Sequence of chain 1.F:
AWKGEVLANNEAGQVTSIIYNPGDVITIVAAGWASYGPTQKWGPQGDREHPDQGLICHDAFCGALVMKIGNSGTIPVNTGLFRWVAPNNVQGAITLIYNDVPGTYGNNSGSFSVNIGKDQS

Binding-site contacts:
Ligand atom C4 contacts residue THR105 of chain 1.F at 3.6 Å.
Ligand atom C1 contacts residue PHB1 of chain 1.CA at 1.4 Å.
Ligand atom C5 contacts residue HIS51 of chain 1.F at 4.0 Å.
Ligand atom O3 contacts residue THR105 of chain 1.F at 3.2 Å.
Ligand atom C6 contacts residue VAL102 of chain 1.F at 3.5 Å (hydrophobic).
Ligand atom O5 contacts residue PHB1 of chain 1.CA at 2.3 Å (h-bond).
Ligand atom O5 contacts residue TYR37 of chain 1.F at 3.7 Å.
Ligand atom C6 contacts residue HIS51 of chain 1.F at 3.4 Å.
Ligand atom C1 contacts residue TYR37 of chain 1.F at 4.1 Å (hydrophobic).
Ligand atom C4 contacts residue CA1 of chain 1.AA at 3.6 Å.
Ligand atom O3 contacts residue CA1 of chain 1.AA at 2.8 Å.
Ligand atom O2 contacts residue TYR37 of chain 1.F at 3.9 Å.
Ligand atom O6 contacts residue VAL102 of chain 1.F at 4.1 Å.
Ligand atom C6 contacts residue GLN54 of chain 1.F at 3.4 Å.
Ligand atom O4 contacts residue ASP101 of chain 1.F at 2.6 Å (salt-bridge).
Ligand atom O3 contacts residue ASN108 of chain 1.F at 3.6 Å (h-bond).
Ligand atom C3 contacts residue THR105 of chain 1.F at 4.0 Å.
Ligand atom C3 contacts residue TYR37 of chain 1.F at 4.2 Å (hydrophobic).
Ligand atom O4 contacts residue CA1 of chain 1.AA at 2.8 Å.
Ligand atom O6 contacts residue HIS51 of chain 1.F at 2.7 Å (h-bond).
Ligand atom C6 contacts residue CYS63 of chain 1.F at 4.2 Å (hydrophobic).
Ligand atom O5 contacts residue GLN54 of chain 1.F at 3.7 Å.
Ligand atom C2 contacts residue TYR37 of chain 1.F at 3.4 Å (hydrophobic).
Ligand atom O5 contacts residue HIS51 of chain 1.F at 3.4 Å (h-bond).
Ligand atom C3 contacts residue PHB1 of chain 1.CA at 3.7 Å.
Ligand atom O4 contacts residue THR105 of chain 1.F at 3.4 Å (h-bond).
Ligand atom O6 contacts residue GLN54 of chain 1.F at 2.6 Å (h-bond).
Ligand atom C6 contacts residue ASP101 of chain 1.F at 4.0 Å.
Ligand atom O2 contacts residue ASN108 of chain 1.F at 3.4 Å (h-bond).
Ligand atom C2 contacts residue CA1 of chain 1.AA at 3.9 Å.
Ligand atom C4 contacts residue ASP101 of chain 1.F at 3.7 Å.
Ligand atom C4 contacts residue PHB1 of chain 1.CA at 4.2 Å.
Ligand atom C5 contacts residue PHB1 of chain 1.CA at 3.6 Å.
Ligand atom C3 contacts residue CA1 of chain 1.AA at 3.6 Å.
Ligand atom O4 contacts residue TYR37 of chain 1.F at 3.5 Å (h-bond).
Ligand atom O6 contacts residue PRO52 of chain 1.F at 3.9 Å.
Ligand atom C2 contacts residue PHB1 of chain 1.CA at 2.4 Å.
Ligand atom C5 contacts residue GLN54 of chain 1.F at 3.2 Å.
Ligand atom O3 contacts residue TYR37 of chain 1.F at 4.0 Å.
Ligand atom O2 contacts residue PHB1 of chain 1.CA at 2.8 Å (h-bond).

This protein binds this small molecule.
Small molecule (SMILES): OC[C@H]1O[C@@H](O)[C@H](O)[C@@H](O)[C@H]1O